This protein binds this small molecule.
Small molecule (SMILES): CC(=O)N[C@H]1[C@H]([C@H](O)[C@H](O)CO)O[C@@](O)(C(=O)O)C[C@@H]1O

Sequence of chain 22.A:
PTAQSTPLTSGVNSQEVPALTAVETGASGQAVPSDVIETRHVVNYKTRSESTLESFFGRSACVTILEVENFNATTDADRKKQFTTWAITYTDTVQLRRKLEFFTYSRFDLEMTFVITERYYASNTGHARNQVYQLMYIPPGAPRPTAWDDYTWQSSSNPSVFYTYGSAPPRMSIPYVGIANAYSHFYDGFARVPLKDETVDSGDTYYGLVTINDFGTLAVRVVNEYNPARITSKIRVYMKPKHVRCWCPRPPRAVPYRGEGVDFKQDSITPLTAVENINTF

Sequence of chain 21.A:
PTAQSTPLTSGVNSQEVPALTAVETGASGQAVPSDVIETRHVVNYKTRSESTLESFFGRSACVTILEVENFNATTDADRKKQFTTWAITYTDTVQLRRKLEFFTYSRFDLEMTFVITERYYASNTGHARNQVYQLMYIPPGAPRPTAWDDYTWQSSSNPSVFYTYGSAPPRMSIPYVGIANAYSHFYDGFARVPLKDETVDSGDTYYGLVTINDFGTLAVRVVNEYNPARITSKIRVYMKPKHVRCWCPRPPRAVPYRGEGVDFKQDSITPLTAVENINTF

Binding-site contacts:
Ligand atom C9 contacts residue TYR145 of chain 22.A at 4.2 Å (hydrophobic).
Ligand atom C1 contacts residue SER147 of chain 22.A at 3.6 Å.
Ligand atom C8 contacts residue ALA146 of chain 22.A at 4.4 Å (hydrophobic).
Ligand atom C11 contacts residue ARG143 of chain 22.A at 4.0 Å.
Ligand atom C10 contacts residue TYR250 of chain 21.A at 3.5 Å (hydrophobic).
Ligand atom C5 contacts residue TYR145 of chain 22.A at 3.3 Å (hydrophobic).
Ligand atom C11 contacts residue TYR250 of chain 21.A at 3.7 Å (hydrophobic).
Ligand atom N5 contacts residue TYR145 of chain 22.A at 2.6 Å (h-bond).
Ligand atom C6 contacts residue TYR145 of chain 22.A at 3.4 Å (hydrophobic).
Ligand atom O4 contacts residue TYR250 of chain 21.A at 3.4 Å.
Ligand atom N5 contacts residue TYR250 of chain 21.A at 4.4 Å.
Ligand atom C3 contacts residue PRO252 of chain 21.A at 3.9 Å (hydrophobic).
Ligand atom O10 contacts residue TYR250 of chain 21.A at 2.7 Å (h-bond).
Ligand atom O1B contacts residue ALA146 of chain 22.A at 3.2 Å.
Ligand atom C4 contacts residue PRO252 of chain 21.A at 3.8 Å (hydrophobic).
Ligand atom O1B contacts residue SER147 of chain 22.A at 3.1 Å (h-bond).
Ligand atom C1 contacts residue PRO252 of chain 21.A at 4.1 Å (hydrophobic).
Ligand atom C1 contacts residue ALA146 of chain 22.A at 3.9 Å (hydrophobic).
Ligand atom C10 contacts residue TYR145 of chain 22.A at 3.6 Å (hydrophobic).
Ligand atom C11 contacts residue TYR145 of chain 22.A at 3.7 Å (hydrophobic).
Ligand atom O4 contacts residue TYR145 of chain 22.A at 4.2 Å.
Ligand atom O8 contacts residue ALA146 of chain 22.A at 3.3 Å.
Ligand atom O4 contacts residue ASN251 of chain 21.A at 4.2 Å.
Ligand atom O1A contacts residue PRO252 of chain 21.A at 3.3 Å.
Ligand atom C6 contacts residue ALA146 of chain 22.A at 4.2 Å (hydrophobic).
Ligand atom C7 contacts residue TYR145 of chain 22.A at 3.8 Å (hydrophobic).
Ligand atom C4 contacts residue TYR145 of chain 22.A at 3.6 Å (hydrophobic).
Ligand atom O1A contacts residue ALA146 of chain 22.A at 4.2 Å.
Ligand atom O1B contacts residue ASN148 of chain 22.A at 4.3 Å.
Ligand atom O1A contacts residue SER147 of chain 22.A at 2.8 Å (h-bond).
Ligand atom O4 contacts residue PRO252 of chain 21.A at 3.8 Å.